Sequence of chain 13.A:
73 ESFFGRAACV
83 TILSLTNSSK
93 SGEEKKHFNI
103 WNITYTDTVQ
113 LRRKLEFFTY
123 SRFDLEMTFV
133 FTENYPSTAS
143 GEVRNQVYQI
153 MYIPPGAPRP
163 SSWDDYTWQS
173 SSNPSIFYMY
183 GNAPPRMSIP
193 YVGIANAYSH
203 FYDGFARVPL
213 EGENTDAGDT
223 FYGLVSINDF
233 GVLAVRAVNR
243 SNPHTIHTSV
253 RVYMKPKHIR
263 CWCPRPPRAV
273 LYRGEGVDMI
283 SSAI

Sequence of chain 12.C:
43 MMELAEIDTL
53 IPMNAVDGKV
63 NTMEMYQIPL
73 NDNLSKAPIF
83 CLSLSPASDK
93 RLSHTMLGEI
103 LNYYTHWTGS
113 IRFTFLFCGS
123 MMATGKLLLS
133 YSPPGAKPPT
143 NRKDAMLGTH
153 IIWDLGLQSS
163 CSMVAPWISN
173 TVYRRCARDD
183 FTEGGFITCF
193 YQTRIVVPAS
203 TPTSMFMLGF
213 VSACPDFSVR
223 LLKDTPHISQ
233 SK

Binding-site contacts:
Ligand atom N contacts residue SER86 of chain 13.A at 4.0 Å.
Ligand atom NH2 contacts residue LYS98 of chain 13.A at 2.7 Å (salt-bridge).
Ligand atom NH1 contacts residue THR88 of chain 13.A at 3.8 Å.
Ligand atom CZ contacts residue LEU87 of chain 13.A at 4.2 Å (hydrophobic).
Ligand atom NE contacts residue ASN101 of chain 13.A at 3.0 Å (h-bond).
Ligand atom CB contacts residue SER86 of chain 13.A at 3.9 Å.
Ligand atom NH2 contacts residue LYS97 of chain 13.A at 3.6 Å (salt-bridge).
Ligand atom CB contacts residue LYS234 of chain 12.C at 3.9 Å.
Ligand atom C contacts residue SER86 of chain 13.A at 3.6 Å.
Ligand atom CZ contacts residue SER86 of chain 13.A at 3.2 Å.
Ligand atom CZ contacts residue PHE100 of chain 13.A at 4.1 Å (hydrophobic).
Ligand atom N contacts residue LYS234 of chain 12.C at 3.6 Å.
Ligand atom NH1 contacts residue LYS98 of chain 13.A at 3.7 Å.
Ligand atom NE contacts residue SER86 of chain 13.A at 3.6 Å.
Ligand atom NH1 contacts residue LEU87 of chain 13.A at 3.9 Å.
Ligand atom CD1 contacts residue ILE84 of chain 13.A at 4.0 Å (hydrophobic).
Ligand atom CA contacts residue LYS234 of chain 12.C at 2.5 Å.
Ligand atom CZ contacts residue LYS98 of chain 13.A at 3.7 Å.
Ligand atom NH2 contacts residue LEU87 of chain 13.A at 3.9 Å.
Ligand atom C contacts residue LYS98 of chain 13.A at 3.7 Å.
Ligand atom O contacts residue LYS98 of chain 13.A at 3.8 Å.
Ligand atom CA contacts residue SER86 of chain 13.A at 4.0 Å.
Ligand atom O contacts residue SER86 of chain 13.A at 2.8 Å (h-bond).
Ligand atom CB contacts residue SER233 of chain 12.C at 4.1 Å.
Ligand atom C contacts residue THR88 of chain 13.A at 4.2 Å.
Ligand atom N contacts residue LYS234 of chain 12.C at 1.5 Å.
Ligand atom NH1 contacts residue SER86 of chain 13.A at 3.4 Å (h-bond).
Ligand atom O contacts residue THR88 of chain 13.A at 3.7 Å.
Ligand atom N contacts residue SER233 of chain 12.C at 3.0 Å (h-bond).
Ligand atom C contacts residue LYS234 of chain 12.C at 3.0 Å.
Ligand atom CD contacts residue ASN101 of chain 13.A at 3.2 Å.
Ligand atom CD2 contacts residue ILE84 of chain 13.A at 3.9 Å (hydrophobic).
Ligand atom O contacts residue LYS234 of chain 12.C at 3.4 Å.
Ligand atom NH2 contacts residue ASN101 of chain 13.A at 3.7 Å.
Ligand atom CD contacts residue SER86 of chain 13.A at 3.5 Å.
Ligand atom NH2 contacts residue SER86 of chain 13.A at 3.5 Å (h-bond).
Ligand atom CA contacts residue SER233 of chain 12.C at 3.6 Å.
Ligand atom CG contacts residue SER86 of chain 13.A at 4.2 Å.
Ligand atom CZ contacts residue ASN101 of chain 13.A at 3.7 Å.
Ligand atom NH2 contacts residue PHE100 of chain 13.A at 2.8 Å (h-bond).

A small-molecule ligand and the protein it binds are described below.
Small molecule (SMILES): CC[C@H](C)[C@H](NC(=O)[C@@H](N)CC(C)C)C(=O)NCC(=O)N[C@@H](CCCN=C(N)N)C(=O)N[C@H](C=O)[C@@H](C)O